The protein below binds the small molecule below.
Small molecule (SMILES): CC(=O)N[C@@H]1[C@@H](O)[C@H](O)[C@@H](CO)O[C@H]1O

Binding-site contacts:
Ligand atom C5 contacts residue ALA693 of chain 1.A at 3.9 Å (hydrophobic).
Ligand atom C5 contacts residue ASN1061 of chain 1.A at 3.7 Å.
Ligand atom C2 contacts residue ASN1061 of chain 1.A at 2.5 Å.
Ligand atom O4 contacts residue ALA693 of chain 1.A at 4.4 Å.
Ligand atom C7 contacts residue GLU1059 of chain 1.A at 4.5 Å.
Ligand atom C3 contacts residue ASN1061 of chain 1.A at 3.8 Å.
Ligand atom C4 contacts residue ASN1061 of chain 1.A at 4.2 Å.
Ligand atom C8 contacts residue ASN1061 of chain 1.A at 4.1 Å.
Ligand atom C6 contacts residue ALA693 of chain 1.A at 4.5 Å (hydrophobic).
Ligand atom O5 contacts residue ASN1061 of chain 1.A at 2.4 Å (h-bond).
Ligand atom C7 contacts residue ASN1061 of chain 1.A at 3.6 Å.
Ligand atom C8 contacts residue GLU1059 of chain 1.A at 3.4 Å.
Ligand atom C1 contacts residue ASN1061 of chain 1.A at 1.4 Å.
Ligand atom N2 contacts residue ASN1061 of chain 1.A at 3.0 Å (h-bond).
Ligand atom O7 contacts residue ASN1061 of chain 1.A at 3.9 Å.
Ligand atom C8 contacts residue LYS1060 of chain 1.A at 4.3 Å.

Sequence of chain 1.A:
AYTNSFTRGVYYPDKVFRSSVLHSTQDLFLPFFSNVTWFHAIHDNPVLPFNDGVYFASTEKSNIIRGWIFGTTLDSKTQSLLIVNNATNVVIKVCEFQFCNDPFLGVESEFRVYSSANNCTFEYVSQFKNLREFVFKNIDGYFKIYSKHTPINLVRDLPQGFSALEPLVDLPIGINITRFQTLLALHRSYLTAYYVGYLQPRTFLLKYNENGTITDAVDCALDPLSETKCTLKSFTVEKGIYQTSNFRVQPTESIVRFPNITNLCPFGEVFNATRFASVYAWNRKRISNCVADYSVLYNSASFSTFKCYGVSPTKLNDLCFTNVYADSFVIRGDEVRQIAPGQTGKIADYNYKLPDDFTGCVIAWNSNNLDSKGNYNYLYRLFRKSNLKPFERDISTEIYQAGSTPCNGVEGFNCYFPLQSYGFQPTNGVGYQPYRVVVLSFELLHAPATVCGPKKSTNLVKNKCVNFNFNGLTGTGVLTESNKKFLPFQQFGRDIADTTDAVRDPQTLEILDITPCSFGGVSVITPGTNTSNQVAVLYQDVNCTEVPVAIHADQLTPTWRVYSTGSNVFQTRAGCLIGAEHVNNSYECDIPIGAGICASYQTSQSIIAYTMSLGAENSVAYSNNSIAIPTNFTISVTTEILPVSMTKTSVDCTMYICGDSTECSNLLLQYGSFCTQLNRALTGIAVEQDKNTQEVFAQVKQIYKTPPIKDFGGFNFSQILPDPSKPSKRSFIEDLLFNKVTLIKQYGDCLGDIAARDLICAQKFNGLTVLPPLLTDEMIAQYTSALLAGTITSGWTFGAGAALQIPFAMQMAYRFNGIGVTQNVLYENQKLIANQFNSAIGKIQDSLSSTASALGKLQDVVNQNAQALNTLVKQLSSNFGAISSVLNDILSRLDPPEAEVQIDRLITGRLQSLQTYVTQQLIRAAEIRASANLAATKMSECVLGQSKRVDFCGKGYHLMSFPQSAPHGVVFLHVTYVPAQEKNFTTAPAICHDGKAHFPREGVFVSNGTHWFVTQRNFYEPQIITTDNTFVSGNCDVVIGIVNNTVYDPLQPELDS